This protein binds this small molecule.
Small molecule (SMILES): O=C[C@@H]1CCCN1C(=O)[C@H](CO)NC(=O)[C@@H]1CCCN1

Binding-site contacts:
Ligand atom CB contacts residue PHE344 of chain 1.B at 3.8 Å (hydrophobic).
Ligand atom CG contacts residue PHE344 of chain 1.B at 3.8 Å (hydrophobic).
Ligand atom N contacts residue PHE344 of chain 1.B at 3.4 Å.
Ligand atom CD contacts residue PHE344 of chain 1.B at 3.8 Å (hydrophobic).
Ligand atom CA contacts residue PHE344 of chain 1.B at 3.9 Å (hydrophobic).
Ligand atom CB contacts residue NAG1 of chain 1.H at 4.2 Å.
Ligand atom O contacts residue NAG1 of chain 1.H at 4.0 Å.
Ligand atom CB contacts residue SER262 of chain 1.B at 4.4 Å.
Ligand atom CA contacts residue NAG1 of chain 1.H at 4.4 Å.

Sequence of chain 1.B:
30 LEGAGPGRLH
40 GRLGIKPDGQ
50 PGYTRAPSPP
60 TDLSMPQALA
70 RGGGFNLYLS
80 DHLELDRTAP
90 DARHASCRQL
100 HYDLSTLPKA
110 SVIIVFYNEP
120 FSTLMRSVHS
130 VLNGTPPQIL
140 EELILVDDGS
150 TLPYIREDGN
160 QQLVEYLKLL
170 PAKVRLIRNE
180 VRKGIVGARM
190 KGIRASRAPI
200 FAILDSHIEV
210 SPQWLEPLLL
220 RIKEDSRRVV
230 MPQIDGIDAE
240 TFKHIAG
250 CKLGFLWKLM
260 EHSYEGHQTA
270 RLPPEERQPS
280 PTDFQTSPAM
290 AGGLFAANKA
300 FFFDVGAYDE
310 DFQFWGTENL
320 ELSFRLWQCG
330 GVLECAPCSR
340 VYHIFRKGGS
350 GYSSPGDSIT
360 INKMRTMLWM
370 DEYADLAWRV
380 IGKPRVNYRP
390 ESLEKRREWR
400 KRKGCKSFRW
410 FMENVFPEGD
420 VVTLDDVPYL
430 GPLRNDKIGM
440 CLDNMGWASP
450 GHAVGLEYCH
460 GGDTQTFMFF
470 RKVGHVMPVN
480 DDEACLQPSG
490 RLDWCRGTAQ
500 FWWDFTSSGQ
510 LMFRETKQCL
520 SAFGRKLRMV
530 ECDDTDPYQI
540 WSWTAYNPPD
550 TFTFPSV